Sequence of chain 1.B:
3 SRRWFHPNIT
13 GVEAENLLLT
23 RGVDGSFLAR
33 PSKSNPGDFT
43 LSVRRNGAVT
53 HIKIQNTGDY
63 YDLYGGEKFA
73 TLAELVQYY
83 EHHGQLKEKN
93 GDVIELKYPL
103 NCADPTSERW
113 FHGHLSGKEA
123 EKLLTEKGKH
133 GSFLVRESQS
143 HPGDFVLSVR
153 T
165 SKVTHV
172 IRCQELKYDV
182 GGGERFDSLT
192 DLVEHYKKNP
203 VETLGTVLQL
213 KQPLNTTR

A protein and the small-molecule ligand that binds it are described below.
Small molecule (SMILES): CC[C@H](C)[C@H](N)C(=O)N[C@@H](Cc1ccc(OP(=O)(O)O)cc1)C(=O)N[C@@H](C)C(=O)N[C@H](C(=O)N[C@H](C(=O)N[C@@H](CC(=O)O)C(=O)N[C@H](C=O)Cc1ccccc1)[C@@H](C)CC)[C@@H](C)O

Binding-site contacts:
Ligand atom CB contacts residue GLU90 of chain 1.B at 3.3 Å.
Ligand atom CA contacts residue LYS89 of chain 1.B at 3.6 Å.
Ligand atom CZ contacts residue GLY67 of chain 1.B at 3.5 Å.
Ligand atom O2P contacts residue ARG32 of chain 1.B at 3.0 Å (salt-bridge).
Ligand atom O2P contacts residue THR42 of chain 1.B at 3.4 Å (h-bond).
Ligand atom P contacts residue SER36 of chain 1.B at 3.7 Å.
Ligand atom O contacts residue HIS53 of chain 1.B at 3.0 Å (h-bond).
Ligand atom CE1 contacts residue LYS55 of chain 1.B at 3.9 Å.
Ligand atom O contacts residue HIS53 of chain 1.B at 3.7 Å.
Ligand atom CD1 contacts residue LEU88 of chain 1.B at 3.7 Å (hydrophobic).
Ligand atom CB contacts residue HIS53 of chain 1.B at 3.6 Å.
Ligand atom CZ contacts residue HIS53 of chain 1.B at 3.8 Å.
Ligand atom CD1 contacts residue HIS53 of chain 1.B at 3.3 Å.
Ligand atom CA contacts residue HIS53 of chain 1.B at 3.3 Å.
Ligand atom O1P contacts residue SER34 of chain 1.B at 3.2 Å (h-bond).
Ligand atom N contacts residue THR52 of chain 1.B at 3.4 Å.
Ligand atom CE1 contacts residue THR42 of chain 1.B at 3.5 Å.
Ligand atom O2P contacts residue LYS35 of chain 1.B at 3.1 Å (salt-bridge).
Ligand atom OH contacts residue THR42 of chain 1.B at 3.7 Å.
Ligand atom CE2 contacts residue GLY67 of chain 1.B at 3.2 Å.
Ligand atom CE1 contacts residue HIS53 of chain 1.B at 3.5 Å.
Ligand atom O contacts residue LYS89 of chain 1.B at 3.7 Å.
Ligand atom N contacts residue LYS89 of chain 1.B at 3.0 Å (salt-bridge).
Ligand atom N contacts residue HIS53 of chain 1.B at 3.2 Å (h-bond).
Ligand atom O contacts residue THR52 of chain 1.B at 3.5 Å.
Ligand atom C contacts residue HIS53 of chain 1.B at 3.6 Å.
Ligand atom CB contacts residue THR52 of chain 1.B at 3.3 Å.
Ligand atom C contacts residue LYS89 of chain 1.B at 3.7 Å.
Ligand atom CD1 contacts residue LYS55 of chain 1.B at 3.7 Å.
Ligand atom CG2 contacts residue LYS89 of chain 1.B at 3.3 Å.
Ligand atom O1P contacts residue LYS55 of chain 1.B at 3.5 Å (salt-bridge).
Ligand atom O contacts residue LYS91 of chain 1.B at 3.6 Å (salt-bridge).
Ligand atom P contacts residue THR42 of chain 1.B at 3.4 Å.
Ligand atom O3P contacts residue SER36 of chain 1.B at 2.6 Å (h-bond).
Ligand atom O1P contacts residue SER36 of chain 1.B at 3.8 Å.
Ligand atom O1P contacts residue THR42 of chain 1.B at 2.6 Å (h-bond).
Ligand atom CD2 contacts residue GLY68 of chain 1.B at 3.9 Å.
Ligand atom CD2 contacts residue GLY67 of chain 1.B at 3.7 Å.
Ligand atom CG contacts residue HIS53 of chain 1.B at 3.7 Å.
Ligand atom OH contacts residue ARG32 of chain 1.B at 3.1 Å (salt-bridge).